Binding-site contacts:
Ligand atom O1 contacts residue LYS16 of chain 1.A at 3.2 Å (salt-bridge).
Ligand atom O2 contacts residue GLU112 of chain 1.A at 2.6 Å (salt-bridge).
Ligand atom O6 contacts residue PHE157 of chain 1.A at 3.6 Å.
Ligand atom C6 contacts residue GLU154 of chain 1.A at 3.4 Å.
Ligand atom C6 contacts residue PRO155 of chain 1.A at 3.7 Å (hydrophobic).
Ligand atom C4 contacts residue ARG67 of chain 1.A at 3.3 Å.
Ligand atom O2 contacts residue LYS16 of chain 1.A at 3.0 Å (salt-bridge).
Ligand atom C1 contacts residue TYR156 of chain 1.A at 3.5 Å (hydrophobic).
Ligand atom O2 contacts residue ASP66 of chain 1.A at 2.8 Å (salt-bridge).
Ligand atom C4 contacts residue TRP341 of chain 1.A at 3.6 Å (hydrophobic).
Ligand atom C4 contacts residue TYR156 of chain 1.A at 3.8 Å (hydrophobic).
Ligand atom O3 contacts residue ARG67 of chain 1.A at 2.6 Å (salt-bridge).
Ligand atom C6 contacts residue PHE157 of chain 1.A at 3.7 Å (hydrophobic).
Ligand atom C6 contacts residue ARG345 of chain 1.A at 3.3 Å.
Ligand atom O5 contacts residue TYR156 of chain 1.A at 3.3 Å.
Ligand atom C3 contacts residue ASP66 of chain 1.A at 3.5 Å.
Ligand atom C2 contacts residue ASP66 of chain 1.A at 3.3 Å.
Ligand atom O2 contacts residue TRP63 of chain 1.A at 3.6 Å (h-bond).
Ligand atom O1 contacts residue TRP231 of chain 1.A at 3.4 Å.
Ligand atom O3 contacts residue GLU112 of chain 1.A at 3.9 Å.
Ligand atom C2 contacts residue GLU112 of chain 1.A at 3.5 Å.
Ligand atom O3 contacts residue ASP66 of chain 1.A at 2.8 Å (salt-bridge).
Ligand atom C6 contacts residue TYR156 of chain 1.A at 3.5 Å (hydrophobic).
Ligand atom O4 contacts residue ARG345 of chain 1.A at 3.6 Å (salt-bridge).
Ligand atom C1 contacts residue ASP15 of chain 1.A at 3.8 Å.
Ligand atom C2 contacts residue TRP231 of chain 1.A at 3.7 Å (hydrophobic).
Ligand atom C1 contacts residue TRP231 of chain 1.A at 3.6 Å (hydrophobic).
Ligand atom O4 contacts residue ARG67 of chain 1.A at 2.2 Å (salt-bridge).
Ligand atom O6 contacts residue GLU154 of chain 1.A at 2.7 Å (salt-bridge).
Ligand atom O2 contacts residue ALA64 of chain 1.A at 3.4 Å.
Ligand atom O3 contacts residue ALA64 of chain 1.A at 3.5 Å.
Ligand atom O3 contacts residue TRP63 of chain 1.A at 3.3 Å (h-bond).
Ligand atom O6 contacts residue TYR156 of chain 1.A at 3.1 Å (h-bond).
Ligand atom C3 contacts residue ARG67 of chain 1.A at 3.7 Å.
Ligand atom O6 contacts residue ARG345 of chain 1.A at 3.6 Å (salt-bridge).
Ligand atom O1 contacts residue ASP15 of chain 1.A at 2.6 Å (salt-bridge).
Ligand atom O2 contacts residue MET331 of chain 1.A at 3.6 Å.
Ligand atom O6 contacts residue PRO155 of chain 1.A at 3.2 Å.
Ligand atom C3 contacts residue TRP63 of chain 1.A at 3.8 Å (hydrophobic).
Ligand atom C6 contacts residue TRP341 of chain 1.A at 3.6 Å (hydrophobic).

Sequence of chain 1.A:
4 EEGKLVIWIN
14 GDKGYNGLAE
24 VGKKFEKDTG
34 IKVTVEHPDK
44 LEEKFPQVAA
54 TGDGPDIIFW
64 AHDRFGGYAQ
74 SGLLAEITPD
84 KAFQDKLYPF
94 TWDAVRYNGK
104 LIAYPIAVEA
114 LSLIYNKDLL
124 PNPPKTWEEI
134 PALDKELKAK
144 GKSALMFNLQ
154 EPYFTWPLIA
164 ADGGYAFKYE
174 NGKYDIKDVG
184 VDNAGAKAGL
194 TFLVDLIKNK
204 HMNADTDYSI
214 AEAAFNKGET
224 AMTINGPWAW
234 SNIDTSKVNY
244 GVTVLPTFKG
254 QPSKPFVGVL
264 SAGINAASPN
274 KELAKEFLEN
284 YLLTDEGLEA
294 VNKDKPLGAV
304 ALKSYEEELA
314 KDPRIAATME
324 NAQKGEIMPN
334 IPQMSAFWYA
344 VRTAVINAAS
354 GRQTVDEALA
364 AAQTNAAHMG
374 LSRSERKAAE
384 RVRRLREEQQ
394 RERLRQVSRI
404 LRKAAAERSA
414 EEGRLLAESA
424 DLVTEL

This protein binds this small molecule.
Small molecule (SMILES): OC[C@H]1O[C@H](O[C@H]2[C@H](O)[C@@H](O)[C@@H](O)O[C@@H]2CO)[C@H](O)[C@@H](O)[C@@H]1O